The protein below binds the small molecule below.
Small molecule (SMILES): NC(=[NH2+])NCCC[C@H](N)C(=O)O

Sequence of chain 1.D:
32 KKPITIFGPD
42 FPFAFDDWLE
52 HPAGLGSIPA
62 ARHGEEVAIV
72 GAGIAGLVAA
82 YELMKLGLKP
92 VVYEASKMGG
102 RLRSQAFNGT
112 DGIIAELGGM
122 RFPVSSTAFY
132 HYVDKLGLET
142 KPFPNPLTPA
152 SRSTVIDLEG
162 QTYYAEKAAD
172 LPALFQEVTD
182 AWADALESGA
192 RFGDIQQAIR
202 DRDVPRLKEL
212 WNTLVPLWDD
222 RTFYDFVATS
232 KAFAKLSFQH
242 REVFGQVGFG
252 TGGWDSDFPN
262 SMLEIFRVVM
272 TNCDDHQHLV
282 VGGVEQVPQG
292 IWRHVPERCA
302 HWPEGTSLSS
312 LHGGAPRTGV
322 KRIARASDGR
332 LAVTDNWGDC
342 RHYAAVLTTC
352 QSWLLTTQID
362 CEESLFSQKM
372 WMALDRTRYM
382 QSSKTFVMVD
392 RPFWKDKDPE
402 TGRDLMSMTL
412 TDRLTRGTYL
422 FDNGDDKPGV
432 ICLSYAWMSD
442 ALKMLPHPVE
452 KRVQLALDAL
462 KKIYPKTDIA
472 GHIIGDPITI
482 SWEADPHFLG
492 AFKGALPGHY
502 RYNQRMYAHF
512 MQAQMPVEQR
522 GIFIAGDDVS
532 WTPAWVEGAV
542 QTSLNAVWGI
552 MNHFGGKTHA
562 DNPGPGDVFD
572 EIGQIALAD

Sequence of chain 1.A:
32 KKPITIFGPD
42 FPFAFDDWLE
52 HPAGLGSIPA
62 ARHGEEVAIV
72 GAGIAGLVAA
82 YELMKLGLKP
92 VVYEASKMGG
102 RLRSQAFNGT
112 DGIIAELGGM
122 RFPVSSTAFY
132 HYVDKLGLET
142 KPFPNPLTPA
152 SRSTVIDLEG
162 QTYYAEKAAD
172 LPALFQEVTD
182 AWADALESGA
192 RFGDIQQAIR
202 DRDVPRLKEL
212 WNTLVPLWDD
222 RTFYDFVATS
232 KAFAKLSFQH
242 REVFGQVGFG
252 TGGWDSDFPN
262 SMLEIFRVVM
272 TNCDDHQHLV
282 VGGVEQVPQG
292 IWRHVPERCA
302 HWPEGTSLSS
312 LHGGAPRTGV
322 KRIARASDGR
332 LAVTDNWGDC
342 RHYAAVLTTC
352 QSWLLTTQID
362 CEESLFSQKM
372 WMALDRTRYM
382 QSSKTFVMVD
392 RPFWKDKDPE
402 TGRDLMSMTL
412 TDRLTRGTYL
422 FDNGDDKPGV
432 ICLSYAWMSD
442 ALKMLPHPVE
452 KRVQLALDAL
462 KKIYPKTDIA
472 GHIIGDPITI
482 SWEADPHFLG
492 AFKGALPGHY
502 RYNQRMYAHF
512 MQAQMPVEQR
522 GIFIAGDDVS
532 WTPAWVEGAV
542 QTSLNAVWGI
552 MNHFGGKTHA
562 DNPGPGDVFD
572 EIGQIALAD

Binding-site contacts:
Ligand atom CB contacts residue ASP376 of chain 1.A at 3.6 Å.
Ligand atom CZ contacts residue GLU364 of chain 1.A at 3.0 Å.
Ligand atom OXT contacts residue LEU415 of chain 1.D at 3.2 Å.
Ligand atom O contacts residue ARG414 of chain 1.D at 4.0 Å.
Ligand atom NH1 contacts residue GLN369 of chain 1.A at 2.6 Å (h-bond).
Ligand atom C contacts residue ASP376 of chain 1.A at 4.2 Å.
Ligand atom C contacts residue ARG414 of chain 1.D at 4.5 Å.
Ligand atom CZ contacts residue ARG414 of chain 1.D at 3.8 Å.
Ligand atom CZ contacts residue GLN369 of chain 1.A at 3.4 Å.
Ligand atom NH2 contacts residue ARG414 of chain 1.D at 3.4 Å (salt-bridge).
Ligand atom O contacts residue LEU415 of chain 1.D at 3.7 Å.
Ligand atom NE contacts residue ARG414 of chain 1.D at 4.0 Å.
Ligand atom NH2 contacts residue GLU364 of chain 1.A at 2.6 Å (salt-bridge).
Ligand atom CD contacts residue TRP372 of chain 1.A at 4.2 Å (hydrophobic).
Ligand atom CD contacts residue GLU364 of chain 1.A at 4.0 Å.
Ligand atom NH2 contacts residue GLN369 of chain 1.A at 3.4 Å (h-bond).
Ligand atom C contacts residue LEU415 of chain 1.D at 3.9 Å (hydrophobic).
Ligand atom CB contacts residue THR357 of chain 1.A at 4.0 Å.
Ligand atom CG contacts residue ASP376 of chain 1.A at 3.8 Å.
Ligand atom CA contacts residue THR357 of chain 1.A at 4.3 Å.
Ligand atom OXT contacts residue THR357 of chain 1.A at 4.4 Å.
Ligand atom NH1 contacts residue TRP372 of chain 1.A at 3.8 Å.
Ligand atom N contacts residue ASP376 of chain 1.A at 2.2 Å (salt-bridge).
Ligand atom CA contacts residue ASP376 of chain 1.A at 2.9 Å.
Ligand atom NE contacts residue GLU364 of chain 1.A at 2.8 Å (salt-bridge).
Ligand atom NH1 contacts residue GLU364 of chain 1.A at 4.2 Å.